This protein binds this small molecule.
Small molecule (SMILES): CC(C)[C@H](C[C@H](O)[C@@H](N)CN1CC(=O)N(c2ccccc2Cl)CC1(C)C)C(=O)NCC(C)(C)C(N)=O

Binding-site contacts:
Ligand atom O27 contacts residue GLY40 of chain 3.A at 3.4 Å.
Ligand atom C15 contacts residue ASP38 of chain 3.A at 3.7 Å.
Ligand atom O27 contacts residue ASP226 of chain 3.A at 3.8 Å.
Ligand atom C19 contacts residue TYR83 of chain 3.A at 3.6 Å (hydrophobic).
Ligand atom C12 contacts residue THR85 of chain 3.A at 3.2 Å.
Ligand atom CL1 contacts residue PHE119 of chain 3.A at 3.3 Å.
Ligand atom C19 contacts residue ASP38 of chain 3.A at 3.4 Å.
Ligand atom C25 contacts residue ARG82 of chain 3.A at 3.8 Å.
Ligand atom C9 contacts residue GLY228 of chain 3.A at 3.6 Å.
Ligand atom C15 contacts residue GLY228 of chain 3.A at 3.8 Å.
Ligand atom C16 contacts residue VAL127 of chain 3.A at 3.8 Å (hydrophobic).
Ligand atom O27 contacts residue SER41 of chain 3.A at 3.5 Å (h-bond).
Ligand atom O29 contacts residue TYR83 of chain 3.A at 3.2 Å.
Ligand atom C33 contacts residue ARG82 of chain 3.A at 3.2 Å.
Ligand atom C30 contacts residue ASP226 of chain 3.A at 3.6 Å.
Ligand atom N26 contacts residue GLY228 of chain 3.A at 3.2 Å (h-bond).
Ligand atom C5 contacts residue GLN19 of chain 3.A at 3.7 Å.
Ligand atom O36 contacts residue GLY40 of chain 3.A at 3.5 Å (h-bond).
Ligand atom N35 contacts residue SER41 of chain 3.A at 3.4 Å.
Ligand atom C20 contacts residue ASP226 of chain 3.A at 3.2 Å.
Ligand atom N26 contacts residue ASP38 of chain 3.A at 2.9 Å (salt-bridge).
Ligand atom N11 contacts residue GLY228 of chain 3.A at 3.8 Å.
Ligand atom CL1 contacts residue PRO118 of chain 3.A at 3.5 Å.
Ligand atom C31 contacts residue ILE305 of chain 3.A at 3.8 Å (hydrophobic).
Ligand atom C24 contacts residue TYR83 of chain 3.A at 3.5 Å (hydrophobic).
Ligand atom O27 contacts residue ASP38 of chain 3.A at 2.4 Å (salt-bridge).
Ligand atom N23 contacts residue TYR83 of chain 3.A at 3.7 Å.
Ligand atom C17 contacts residue TYR83 of chain 3.A at 3.7 Å (hydrophobic).
Ligand atom N23 contacts residue GLY40 of chain 3.A at 3.8 Å.
Ligand atom C18 contacts residue ASP226 of chain 3.A at 3.6 Å.
Ligand atom C15 contacts residue VAL127 of chain 3.A at 3.9 Å (hydrophobic).
Ligand atom O14 contacts residue THR85 of chain 3.A at 2.8 Å (h-bond).
Ligand atom C13 contacts residue THR85 of chain 3.A at 3.4 Å.
Ligand atom C24 contacts residue ARG82 of chain 3.A at 3.4 Å.
Ligand atom N26 contacts residue ASP226 of chain 3.A at 2.6 Å (salt-bridge).
Ligand atom O29 contacts residue SER84 of chain 3.A at 2.9 Å (h-bond).
Ligand atom C15 contacts residue VAL36 of chain 3.A at 3.5 Å (hydrophobic).
Ligand atom C17 contacts residue ASP38 of chain 3.A at 3.3 Å.
Ligand atom C18 contacts residue ASP38 of chain 3.A at 3.5 Å.
Ligand atom C19 contacts residue ASP226 of chain 3.A at 3.7 Å.

Sequence of chain 3.A:
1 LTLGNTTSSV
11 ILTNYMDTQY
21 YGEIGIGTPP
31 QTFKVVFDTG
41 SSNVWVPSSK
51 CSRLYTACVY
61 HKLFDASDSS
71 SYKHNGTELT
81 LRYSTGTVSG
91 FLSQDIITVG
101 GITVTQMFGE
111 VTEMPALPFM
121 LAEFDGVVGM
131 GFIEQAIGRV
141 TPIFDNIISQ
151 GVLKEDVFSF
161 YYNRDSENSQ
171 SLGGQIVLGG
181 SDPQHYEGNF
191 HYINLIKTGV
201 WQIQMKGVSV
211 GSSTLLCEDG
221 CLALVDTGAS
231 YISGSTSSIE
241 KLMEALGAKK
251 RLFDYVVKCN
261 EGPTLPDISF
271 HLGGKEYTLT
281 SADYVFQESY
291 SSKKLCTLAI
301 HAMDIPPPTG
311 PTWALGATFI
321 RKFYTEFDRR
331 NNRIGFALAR